A small-molecule ligand and the protein it binds are described below.
Small molecule (SMILES): CC(=O)N[C@H]1[C@H](O[C@H]2[C@H](O)[C@@H](NC(C)=O)CO[C@@H]2CO[C@@H]2O[C@@H](C)[C@@H](O)[C@@H](O)[C@@H]2O)O[C@H](CO)[C@@H](O[C@@H]2O[C@H](CO[C@H]3O[C@H](CO)[C@@H](O)[C@H](O)[C@@H]3O)[C@@H](O)[C@H](O[C@H]3O[C@H](CO)[C@@H](O)[C@H](O)[C@@H]3O)[C@@H]2O)[C@@H]1O

Sequence of chain 1.A:
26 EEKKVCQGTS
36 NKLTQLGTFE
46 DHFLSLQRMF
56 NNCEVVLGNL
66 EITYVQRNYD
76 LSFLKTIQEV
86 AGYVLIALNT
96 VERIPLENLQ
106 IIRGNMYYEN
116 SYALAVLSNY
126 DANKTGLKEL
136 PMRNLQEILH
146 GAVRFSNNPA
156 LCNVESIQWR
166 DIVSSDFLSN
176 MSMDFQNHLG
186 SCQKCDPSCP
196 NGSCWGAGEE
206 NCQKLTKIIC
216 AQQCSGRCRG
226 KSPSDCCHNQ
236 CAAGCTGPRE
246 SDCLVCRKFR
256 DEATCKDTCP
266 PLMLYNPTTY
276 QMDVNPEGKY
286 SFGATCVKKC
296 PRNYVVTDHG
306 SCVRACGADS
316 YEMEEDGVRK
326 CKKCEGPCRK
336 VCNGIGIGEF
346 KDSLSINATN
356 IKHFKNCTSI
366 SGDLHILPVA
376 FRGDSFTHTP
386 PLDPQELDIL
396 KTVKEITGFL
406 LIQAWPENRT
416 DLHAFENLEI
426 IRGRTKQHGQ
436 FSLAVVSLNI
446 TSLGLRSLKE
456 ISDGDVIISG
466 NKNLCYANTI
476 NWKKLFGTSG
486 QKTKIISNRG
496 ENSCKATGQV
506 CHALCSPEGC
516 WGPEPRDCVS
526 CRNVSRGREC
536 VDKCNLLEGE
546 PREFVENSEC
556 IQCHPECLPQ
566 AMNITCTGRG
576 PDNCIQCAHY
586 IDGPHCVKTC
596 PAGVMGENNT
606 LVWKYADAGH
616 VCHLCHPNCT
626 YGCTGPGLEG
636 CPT

Binding-site contacts:
Ligand atom C4 contacts residue ASN56 of chain 1.A at 4.2 Å.
Ligand atom C6 contacts residue ASN57 of chain 1.A at 4.4 Å.
Ligand atom N2 contacts residue GLN52 of chain 1.A at 4.2 Å.
Ligand atom C2 contacts residue ASN56 of chain 1.A at 2.4 Å.
Ligand atom O5 contacts residue ASN56 of chain 1.A at 2.3 Å (h-bond).
Ligand atom C8 contacts residue GLN52 of chain 1.A at 3.3 Å.
Ligand atom C6 contacts residue LYS29 of chain 1.A at 4.2 Å.
Ligand atom O5 contacts residue ASN57 of chain 1.A at 3.9 Å.
Ligand atom C1 contacts residue ASN57 of chain 1.A at 4.1 Å.
Ligand atom O4 contacts residue LYS29 of chain 1.A at 4.0 Å.
Ligand atom C3 contacts residue ASN56 of chain 1.A at 3.8 Å.
Ligand atom C1 contacts residue ASN56 of chain 1.A at 1.4 Å.
Ligand atom O5 contacts residue ASN57 of chain 1.A at 3.8 Å.
Ligand atom C5 contacts residue ASN56 of chain 1.A at 3.6 Å.
Ligand atom C6 contacts residue ASN56 of chain 1.A at 3.8 Å.
Ligand atom O5 contacts residue LYS29 of chain 1.A at 3.8 Å.
Ligand atom C7 contacts residue GLN52 of chain 1.A at 4.1 Å.
Ligand atom C7 contacts residue ASN56 of chain 1.A at 3.9 Å.
Ligand atom C6 contacts residue ASN57 of chain 1.A at 3.6 Å.
Ligand atom C5 contacts residue ASN57 of chain 1.A at 4.1 Å.
Ligand atom O7 contacts residue ASN56 of chain 1.A at 4.3 Å.
Ligand atom N2 contacts residue ASN56 of chain 1.A at 3.0 Å (h-bond).